Sequence of chain 29.A:
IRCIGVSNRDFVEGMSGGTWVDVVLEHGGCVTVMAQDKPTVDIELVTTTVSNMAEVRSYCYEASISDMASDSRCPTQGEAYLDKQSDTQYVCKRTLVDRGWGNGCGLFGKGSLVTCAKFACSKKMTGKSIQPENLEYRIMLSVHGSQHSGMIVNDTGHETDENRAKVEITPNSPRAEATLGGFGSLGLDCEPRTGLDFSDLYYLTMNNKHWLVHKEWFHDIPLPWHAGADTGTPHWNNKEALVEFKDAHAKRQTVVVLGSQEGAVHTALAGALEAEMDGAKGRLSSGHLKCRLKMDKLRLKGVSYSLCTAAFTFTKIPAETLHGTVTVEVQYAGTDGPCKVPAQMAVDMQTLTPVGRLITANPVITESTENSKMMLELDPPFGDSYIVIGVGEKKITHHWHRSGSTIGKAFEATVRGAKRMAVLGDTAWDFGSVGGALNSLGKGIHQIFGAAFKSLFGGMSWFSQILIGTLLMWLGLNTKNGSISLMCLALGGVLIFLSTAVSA

Binding-site contacts:
Ligand atom O5 contacts residue THR160 of chain 29.A at 3.2 Å.
Ligand atom C5 contacts residue ASN154 of chain 29.A at 3.8 Å.
Ligand atom C7 contacts residue THR160 of chain 29.A at 3.4 Å.
Ligand atom C1 contacts residue ASN154 of chain 29.A at 1.6 Å.
Ligand atom C5 contacts residue THR160 of chain 29.A at 3.7 Å.
Ligand atom O7 contacts residue THR160 of chain 29.A at 2.5 Å.
Ligand atom O6 contacts residue HIS158 of chain 29.A at 3.4 Å (h-bond).
Ligand atom O5 contacts residue ASN154 of chain 29.A at 2.4 Å (h-bond).
Ligand atom C8 contacts residue ILE152 of chain 29.A at 4.3 Å (hydrophobic).
Ligand atom N2 contacts residue THR160 of chain 29.A at 3.5 Å.
Ligand atom O7 contacts residue ASP161 of chain 29.A at 3.7 Å.
Ligand atom C8 contacts residue ASN154 of chain 29.A at 4.1 Å.
Ligand atom C2 contacts residue ASN154 of chain 29.A at 2.5 Å.
Ligand atom C3 contacts residue THR160 of chain 29.A at 3.9 Å.
Ligand atom C4 contacts residue THR160 of chain 29.A at 3.6 Å.
Ligand atom C4 contacts residue ASN154 of chain 29.A at 4.3 Å.
Ligand atom C7 contacts residue ASN154 of chain 29.A at 3.0 Å.
Ligand atom O5 contacts residue HIS158 of chain 29.A at 3.8 Å.
Ligand atom C8 contacts residue VAL153 of chain 29.A at 4.4 Å (hydrophobic).
Ligand atom N2 contacts residue ASN154 of chain 29.A at 3.0 Å (h-bond).
Ligand atom C2 contacts residue THR160 of chain 29.A at 2.7 Å.
Ligand atom O7 contacts residue ASN154 of chain 29.A at 2.7 Å (h-bond).
Ligand atom C1 contacts residue THR160 of chain 29.A at 3.0 Å.
Ligand atom C6 contacts residue THR160 of chain 29.A at 3.7 Å.
Ligand atom O3 contacts residue THR160 of chain 29.A at 4.3 Å.
Ligand atom C3 contacts residue ASN154 of chain 29.A at 3.9 Å.
Ligand atom C6 contacts residue HIS158 of chain 29.A at 4.0 Å.

A small-molecule ligand and the protein it binds are described below.
Small molecule (SMILES): CC(=O)N[C@@H]1[C@@H](O)[C@H](O)[C@@H](CO)O[C@H]1O